Sequence of chain 1.B:
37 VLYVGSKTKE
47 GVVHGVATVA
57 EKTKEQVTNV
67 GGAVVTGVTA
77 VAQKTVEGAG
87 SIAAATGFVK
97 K

Sequence of chain 1.A:
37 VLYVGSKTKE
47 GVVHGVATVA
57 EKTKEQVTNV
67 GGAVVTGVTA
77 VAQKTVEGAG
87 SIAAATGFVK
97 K

The small molecule below binds the protein below.
Small molecule (SMILES): COc1ccc2nc(/C=C/c3cnc(N(C)C)s3)oc2c1

Binding-site contacts:
Ligand atom C20 contacts residue VAL82 of chain 1.B at 3.6 Å (hydrophobic).
Ligand atom S17 contacts residue TYR39 of chain 1.D at 4.1 Å.
Ligand atom C16 contacts residue THR44 of chain 1.D at 3.5 Å.
Ligand atom N18 contacts residue LYS80 of chain 1.B at 3.6 Å.
Ligand atom C08 contacts residue GLU46 of chain 1.A at 4.2 Å.
Ligand atom O06 contacts residue TYR39 of chain 1.A at 4.5 Å.
Ligand atom C11 contacts residue GLU46 of chain 1.A at 4.0 Å.
Ligand atom C19 contacts residue LYS80 of chain 1.B at 4.4 Å.
Ligand atom C21 contacts residue VAL82 of chain 1.B at 3.9 Å (hydrophobic).
Ligand atom C08 contacts residue LYS80 of chain 1.A at 3.9 Å.
Ligand atom C01 contacts residue TYR39 of chain 1.B at 4.3 Å (hydrophobic).
Ligand atom N12 contacts residue GLU46 of chain 1.D at 3.9 Å.
Ligand atom C11 contacts residue LYS80 of chain 1.A at 4.1 Å.
Ligand atom C16 contacts residue GLY41 of chain 1.D at 3.6 Å.
Ligand atom C19 contacts residue VAL82 of chain 1.B at 3.8 Å (hydrophobic).
Ligand atom C11 contacts residue GLU46 of chain 1.D at 3.6 Å.
Ligand atom S17 contacts residue TYR39 of chain 1.A at 4.5 Å.
Ligand atom C15 contacts residue TYR39 of chain 1.D at 3.5 Å (hydrophobic).
Ligand atom N18 contacts residue GLU46 of chain 1.A at 4.3 Å.
Ligand atom N18 contacts residue VAL82 of chain 1.B at 3.8 Å.
Ligand atom N12 contacts residue THR44 of chain 1.D at 4.0 Å.

Sequence of chain 1.D:
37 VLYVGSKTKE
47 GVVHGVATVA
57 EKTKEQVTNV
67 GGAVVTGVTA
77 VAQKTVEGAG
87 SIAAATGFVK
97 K